Sequence of chain 39.C:
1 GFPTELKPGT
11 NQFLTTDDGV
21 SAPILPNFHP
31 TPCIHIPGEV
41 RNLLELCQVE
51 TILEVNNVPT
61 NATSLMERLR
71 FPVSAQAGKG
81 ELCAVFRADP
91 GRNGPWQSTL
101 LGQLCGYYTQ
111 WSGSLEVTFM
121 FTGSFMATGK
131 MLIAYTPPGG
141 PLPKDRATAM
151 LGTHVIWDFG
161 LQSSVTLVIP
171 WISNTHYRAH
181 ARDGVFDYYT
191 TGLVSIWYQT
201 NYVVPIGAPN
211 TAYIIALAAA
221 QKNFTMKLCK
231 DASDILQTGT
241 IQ

Sequence of chain 40.C:
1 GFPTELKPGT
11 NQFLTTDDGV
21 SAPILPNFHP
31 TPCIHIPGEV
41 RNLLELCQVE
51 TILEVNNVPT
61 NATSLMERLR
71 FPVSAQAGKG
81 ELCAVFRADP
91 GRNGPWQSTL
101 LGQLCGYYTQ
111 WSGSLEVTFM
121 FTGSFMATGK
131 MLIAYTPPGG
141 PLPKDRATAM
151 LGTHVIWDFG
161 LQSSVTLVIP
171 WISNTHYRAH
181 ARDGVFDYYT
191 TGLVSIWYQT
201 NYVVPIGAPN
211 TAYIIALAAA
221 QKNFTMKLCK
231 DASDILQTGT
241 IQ

The protein below binds the small molecule below.
Small molecule (SMILES): Cc1cccc(-c2ccc(OCCCCCN3CCN(c4ccncc4)C3=O)cc2)c1

Sequence of chain 39.A:
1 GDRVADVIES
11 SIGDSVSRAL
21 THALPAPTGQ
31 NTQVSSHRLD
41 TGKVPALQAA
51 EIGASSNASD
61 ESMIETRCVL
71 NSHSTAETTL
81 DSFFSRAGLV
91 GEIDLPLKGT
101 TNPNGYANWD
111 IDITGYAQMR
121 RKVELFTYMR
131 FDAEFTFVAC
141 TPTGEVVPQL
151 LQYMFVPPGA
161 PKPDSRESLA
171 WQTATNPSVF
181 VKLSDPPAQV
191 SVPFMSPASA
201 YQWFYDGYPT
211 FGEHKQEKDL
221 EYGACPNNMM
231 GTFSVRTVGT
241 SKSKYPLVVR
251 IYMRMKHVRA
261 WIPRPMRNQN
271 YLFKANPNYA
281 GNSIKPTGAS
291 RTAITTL

Binding-site contacts:
Ligand atom CAG contacts residue PHE233 of chain 39.A at 3.2 Å (hydrophobic).
Ligand atom CAC contacts residue PHE233 of chain 39.A at 3.1 Å (hydrophobic).
Ligand atom CAI contacts residue ASP112 of chain 39.A at 3.5 Å.
Ligand atom CBC contacts residue TRP203 of chain 39.A at 3.2 Å (hydrophobic).
Ligand atom OAB contacts residue ILE113 of chain 39.A at 3.2 Å (h-bond).
Ligand atom CAZ contacts residue MET195 of chain 39.A at 3.9 Å (hydrophobic).
Ligand atom CAE contacts residue THR114 of chain 39.A at 3.5 Å.
Ligand atom CAY contacts residue PHE155 of chain 39.A at 3.8 Å (hydrophobic).
Ligand atom NBE contacts residue ASN228 of chain 39.A at 3.9 Å.
Ligand atom CAH contacts residue ASN228 of chain 39.A at 3.2 Å.
Ligand atom CAN contacts residue PHE155 of chain 39.A at 3.6 Å (hydrophobic).
Ligand atom CAP contacts residue ILE111 of chain 39.A at 3.8 Å (hydrophobic).
Ligand atom CAC contacts residue PHE137 of chain 39.A at 3.8 Å (hydrophobic).
Ligand atom CAK contacts residue VAL192 of chain 39.A at 3.1 Å (hydrophobic).
Ligand atom CAU contacts residue TRP203 of chain 39.A at 3.7 Å (hydrophobic).
Ligand atom CAU contacts residue ASN228 of chain 39.A at 3.6 Å.
Ligand atom CAE contacts residue ASP112 of chain 39.A at 3.7 Å.
Ligand atom OAB contacts residue ASP112 of chain 39.A at 3.5 Å.
Ligand atom CAA contacts residue ILE24 of chain 39.C at 3.8 Å (hydrophobic).
Ligand atom CAD contacts residue ASN228 of chain 39.A at 3.5 Å.
Ligand atom CAX contacts residue TRP203 of chain 39.A at 3.6 Å (hydrophobic).
Ligand atom CAM contacts residue ILE24 of chain 39.C at 3.7 Å (hydrophobic).
Ligand atom OAW contacts residue ILE111 of chain 39.A at 3.6 Å.
Ligand atom CAJ contacts residue ILE111 of chain 39.A at 3.3 Å (hydrophobic).
Ligand atom OAW contacts residue MET195 of chain 39.A at 3.5 Å.
Ligand atom CAK contacts residue MET195 of chain 39.A at 3.6 Å (hydrophobic).
Ligand atom NBE contacts residue TRP203 of chain 39.A at 3.2 Å.
Ligand atom CAM contacts residue VAL192 of chain 39.A at 3.3 Å (hydrophobic).
Ligand atom CAA contacts residue PRO177 of chain 39.A at 3.8 Å (hydrophobic).
Ligand atom CAD contacts residue GLN202 of chain 39.A at 3.5 Å.
Ligand atom CAR contacts residue PHE135 of chain 39.A at 3.4 Å (hydrophobic).
Ligand atom CAI contacts residue TRP203 of chain 39.A at 3.6 Å (hydrophobic).
Ligand atom CAL contacts residue ILE111 of chain 39.A at 3.6 Å (hydrophobic).
Ligand atom CAT contacts residue TYR201 of chain 39.A at 3.5 Å (hydrophobic).
Ligand atom CAG contacts residue PHE137 of chain 39.A at 3.7 Å (hydrophobic).
Ligand atom CAH contacts residue GLN202 of chain 39.A at 3.7 Å.
Ligand atom CAU contacts residue TYR201 of chain 39.A at 3.8 Å (hydrophobic).
Ligand atom CAI contacts residue THR114 of chain 39.A at 3.8 Å.
Ligand atom CAH contacts residue TRP203 of chain 39.A at 3.5 Å (hydrophobic).
Ligand atom CBC contacts residue ASN228 of chain 39.A at 3.9 Å.